Binding-site contacts:
Ligand atom C4 contacts residue THR228 of chain 1.A at 3.6 Å.
Ligand atom O3 contacts residue THR228 of chain 1.A at 4.4 Å.
Ligand atom C3 contacts residue CYS229 of chain 1.A at 3.9 Å (hydrophobic).
Ligand atom C5 contacts residue CYS258 of chain 1.A at 4.3 Å (hydrophobic).
Ligand atom C5 contacts residue CYS229 of chain 1.A at 4.2 Å (hydrophobic).
Ligand atom O3 contacts residue CYS229 of chain 1.A at 4.4 Å.
Ligand atom O6 contacts residue VAL227 of chain 1.A at 3.5 Å.
Ligand atom C1 contacts residue THR228 of chain 1.A at 1.5 Å.
Ligand atom C3 contacts residue THR228 of chain 1.A at 3.0 Å.
Ligand atom C2 contacts residue THR228 of chain 1.A at 2.5 Å.
Ligand atom O2 contacts residue THR228 of chain 1.A at 2.9 Å (h-bond).
Ligand atom O2 contacts residue PRO259 of chain 1.A at 4.2 Å.
Ligand atom C6 contacts residue THR228 of chain 1.A at 4.3 Å.
Ligand atom C4 contacts residue CYS229 of chain 1.A at 3.8 Å (hydrophobic).
Ligand atom O5 contacts residue THR228 of chain 1.A at 2.4 Å (h-bond).
Ligand atom C5 contacts residue CYS229 of chain 1.A at 4.2 Å (hydrophobic).
Ligand atom O6 contacts residue CYS229 of chain 1.A at 4.3 Å.
Ligand atom O5 contacts residue CYS229 of chain 1.A at 4.0 Å.
Ligand atom C5 contacts residue THR228 of chain 1.A at 2.9 Å.
Ligand atom C1 contacts residue CYS229 of chain 1.A at 3.6 Å (hydrophobic).

Sequence of chain 1.A:
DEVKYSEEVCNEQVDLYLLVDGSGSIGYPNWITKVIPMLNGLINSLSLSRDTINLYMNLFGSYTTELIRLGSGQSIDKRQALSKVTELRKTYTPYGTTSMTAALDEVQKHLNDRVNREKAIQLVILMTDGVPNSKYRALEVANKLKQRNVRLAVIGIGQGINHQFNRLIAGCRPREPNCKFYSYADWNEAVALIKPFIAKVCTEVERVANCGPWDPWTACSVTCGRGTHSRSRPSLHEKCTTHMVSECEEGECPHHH

This protein binds this small molecule.
Small molecule (SMILES): C[C@@H]1OC[C@@H](O)[C@H](O[C@@H]2O[C@H](CO)[C@@H](O)[C@H](O)[C@H]2O)[C@@H]1O